Sequence of chain 1.A:
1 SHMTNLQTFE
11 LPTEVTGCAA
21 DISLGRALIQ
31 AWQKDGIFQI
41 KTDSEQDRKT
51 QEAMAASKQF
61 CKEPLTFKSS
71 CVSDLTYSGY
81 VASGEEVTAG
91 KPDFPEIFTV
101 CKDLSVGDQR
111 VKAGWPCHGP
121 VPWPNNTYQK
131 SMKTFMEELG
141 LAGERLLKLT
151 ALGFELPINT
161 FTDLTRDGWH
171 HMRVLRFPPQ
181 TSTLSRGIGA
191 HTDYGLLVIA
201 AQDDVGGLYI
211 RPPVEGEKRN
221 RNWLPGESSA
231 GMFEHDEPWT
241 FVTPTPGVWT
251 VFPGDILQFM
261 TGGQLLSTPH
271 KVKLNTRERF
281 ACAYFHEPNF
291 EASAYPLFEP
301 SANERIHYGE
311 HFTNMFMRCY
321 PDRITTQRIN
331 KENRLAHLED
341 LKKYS

The small molecule below binds the protein below.
Small molecule (SMILES): O=C(O)CCC(=O)C(=O)O

Binding-site contacts:
Ligand atom O5 contacts residue VAL272 of chain 1.A at 3.5 Å.
Ligand atom O2 contacts residue HIS270 of chain 1.A at 3.1 Å (h-bond).
Ligand atom C1 contacts residue MN1 of chain 1.C at 3.1 Å.
Ligand atom C2 contacts residue LEU175 of chain 1.A at 4.0 Å (hydrophobic).
Ligand atom O4 contacts residue ALA281 of chain 1.A at 3.5 Å.
Ligand atom O1 contacts residue MN1 of chain 1.C at 3.5 Å.
Ligand atom C4 contacts residue LEU208 of chain 1.A at 3.6 Å (hydrophobic).
Ligand atom C2 contacts residue AKG1 of chain 1.E at 0.4 Å.
Ligand atom C5 contacts residue VAL272 of chain 1.A at 4.1 Å (hydrophobic).
Ligand atom O3 contacts residue ARG279 of chain 1.A at 2.8 Å (salt-bridge).
Ligand atom C5 contacts residue AKG1 of chain 1.E at 0.2 Å.
Ligand atom O1 contacts residue ILE188 of chain 1.A at 3.9 Å.
Ligand atom O5 contacts residue PHE177 of chain 1.A at 3.5 Å.
Ligand atom C1 contacts residue AKG1 of chain 1.E at 0.2 Å.
Ligand atom O3 contacts residue AKG1 of chain 1.E at 0.3 Å (h-bond).
Ligand atom O3 contacts residue ALA281 of chain 1.A at 3.5 Å.
Ligand atom O2 contacts residue HIS191 of chain 1.A at 3.0 Å (h-bond).
Ligand atom O1 contacts residue ARG173 of chain 1.A at 2.9 Å (salt-bridge).
Ligand atom O2 contacts residue AKG1 of chain 1.E at 0.3 Å (h-bond).
Ligand atom O1 contacts residue AKG1 of chain 1.E at 0.2 Å (h-bond).
Ligand atom O3 contacts residue PHE177 of chain 1.A at 3.5 Å.
Ligand atom C2 contacts residue ILE188 of chain 1.A at 4.0 Å (hydrophobic).
Ligand atom O5 contacts residue ILE188 of chain 1.A at 3.3 Å.
Ligand atom C1 contacts residue ILE188 of chain 1.A at 3.9 Å (hydrophobic).
Ligand atom O3 contacts residue VAL272 of chain 1.A at 3.6 Å.
Ligand atom O4 contacts residue ARG279 of chain 1.A at 2.8 Å (salt-bridge).
Ligand atom C3 contacts residue AKG1 of chain 1.E at 1.2 Å.
Ligand atom O1 contacts residue LEU175 of chain 1.A at 3.7 Å.
Ligand atom O5 contacts residue LEU175 of chain 1.A at 4.0 Å.
Ligand atom O4 contacts residue LEU208 of chain 1.A at 3.6 Å.
Ligand atom C3 contacts residue ALA283 of chain 1.A at 3.9 Å (hydrophobic).
Ligand atom C1 contacts residue ARG173 of chain 1.A at 4.1 Å.
Ligand atom C5 contacts residue LEU208 of chain 1.A at 3.9 Å (hydrophobic).
Ligand atom C5 contacts residue ARG279 of chain 1.A at 3.6 Å.
Ligand atom O2 contacts residue MN1 of chain 1.C at 2.0 Å.
Ligand atom C4 contacts residue AKG1 of chain 1.E at 0.5 Å.
Ligand atom O5 contacts residue AKG1 of chain 1.E at 1.4 Å.
Ligand atom C5 contacts residue ALA281 of chain 1.A at 3.8 Å (hydrophobic).
Ligand atom O4 contacts residue AKG1 of chain 1.E at 0.4 Å (h-bond).
Ligand atom C3 contacts residue LEU175 of chain 1.A at 3.8 Å (hydrophobic).